Sequence of chain 1.A:
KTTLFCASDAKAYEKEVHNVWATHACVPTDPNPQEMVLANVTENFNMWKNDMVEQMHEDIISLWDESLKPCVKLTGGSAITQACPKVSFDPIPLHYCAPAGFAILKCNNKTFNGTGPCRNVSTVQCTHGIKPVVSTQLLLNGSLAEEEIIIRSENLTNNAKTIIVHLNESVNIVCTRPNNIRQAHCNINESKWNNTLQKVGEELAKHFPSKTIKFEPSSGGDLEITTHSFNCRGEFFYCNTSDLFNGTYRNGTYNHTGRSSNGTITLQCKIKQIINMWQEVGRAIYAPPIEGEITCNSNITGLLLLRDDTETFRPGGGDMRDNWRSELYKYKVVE

Binding-site contacts:
Ligand atom O6 contacts residue GLY271 of chain 1.A at 4.1 Å.
Ligand atom O6 contacts residue ASN259 of chain 1.A at 4.5 Å.
Ligand atom O5 contacts residue ASP256 of chain 1.A at 3.4 Å (salt-bridge).
Ligand atom C8 contacts residue PRO230 of chain 1.A at 3.7 Å (hydrophobic).
Ligand atom C8 contacts residue ASN259 of chain 1.A at 3.9 Å.
Ligand atom C5 contacts residue ASN259 of chain 1.A at 3.7 Å.
Ligand atom O5 contacts residue GLY271 of chain 1.A at 3.7 Å.
Ligand atom C4 contacts residue ASN259 of chain 1.A at 4.2 Å.
Ligand atom C1 contacts residue GLY271 of chain 1.A at 3.9 Å.
Ligand atom C1 contacts residue ASP256 of chain 1.A at 4.4 Å.
Ligand atom C5 contacts residue ASP256 of chain 1.A at 4.3 Å.
Ligand atom C1 contacts residue THR270 of chain 1.A at 3.6 Å.
Ligand atom C7 contacts residue ASN259 of chain 1.A at 3.7 Å.
Ligand atom C3 contacts residue ASN259 of chain 1.A at 3.8 Å.
Ligand atom C7 contacts residue PRO230 of chain 1.A at 3.9 Å (hydrophobic).
Ligand atom O6 contacts residue ARG272 of chain 1.A at 3.2 Å.
Ligand atom C1 contacts residue ASN259 of chain 1.A at 1.4 Å.
Ligand atom O7 contacts residue PRO230 of chain 1.A at 3.7 Å.
Ligand atom O5 contacts residue ARG272 of chain 1.A at 4.2 Å.
Ligand atom C1 contacts residue SER255 of chain 1.A at 4.0 Å.
Ligand atom N2 contacts residue ASN259 of chain 1.A at 2.8 Å (h-bond).
Ligand atom C6 contacts residue ASP256 of chain 1.A at 3.9 Å.
Ligand atom C6 contacts residue ARG272 of chain 1.A at 4.1 Å.
Ligand atom O5 contacts residue ASN259 of chain 1.A at 2.4 Å (h-bond).
Ligand atom O6 contacts residue ASP256 of chain 1.A at 2.6 Å (salt-bridge).
Ligand atom C8 contacts residue GLU229 of chain 1.A at 3.5 Å.
Ligand atom O5 contacts residue THR270 of chain 1.A at 3.6 Å.
Ligand atom C5 contacts residue THR270 of chain 1.A at 4.1 Å.
Ligand atom C2 contacts residue ASN259 of chain 1.A at 2.5 Å.
Ligand atom O5 contacts residue SER255 of chain 1.A at 4.3 Å.
Ligand atom C2 contacts residue SER255 of chain 1.A at 4.2 Å.

This protein binds this small molecule.
Small molecule (SMILES): CC(=O)N[C@@H]1[C@@H](O)[C@H](O)[C@@H](CO)O[C@H]1O